Sequence of chain 3.D:
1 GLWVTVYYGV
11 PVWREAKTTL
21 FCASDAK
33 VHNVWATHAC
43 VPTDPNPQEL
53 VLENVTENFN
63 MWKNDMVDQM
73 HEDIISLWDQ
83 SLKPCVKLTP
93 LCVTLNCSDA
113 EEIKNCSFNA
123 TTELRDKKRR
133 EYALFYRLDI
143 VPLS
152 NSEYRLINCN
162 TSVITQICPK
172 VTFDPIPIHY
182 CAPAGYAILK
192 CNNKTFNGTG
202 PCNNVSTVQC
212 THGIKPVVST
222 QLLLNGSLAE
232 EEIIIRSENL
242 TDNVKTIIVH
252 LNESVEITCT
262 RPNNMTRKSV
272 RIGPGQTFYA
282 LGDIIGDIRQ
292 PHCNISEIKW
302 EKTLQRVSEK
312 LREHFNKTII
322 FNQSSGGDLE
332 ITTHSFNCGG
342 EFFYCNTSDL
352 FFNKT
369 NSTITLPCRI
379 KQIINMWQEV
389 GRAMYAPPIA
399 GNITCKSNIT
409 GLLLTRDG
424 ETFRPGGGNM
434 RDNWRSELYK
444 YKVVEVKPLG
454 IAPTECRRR

A protein and the small-molecule ligand that binds it are described below.
Small molecule (SMILES): CC(=O)N[C@@H]1[C@@H](O)[C@H](O)[C@@H](CO)O[C@H]1O

Binding-site contacts:
Ligand atom C8 contacts residue ASN121 of chain 3.D at 4.0 Å.
Ligand atom O7 contacts residue ASN121 of chain 3.D at 3.2 Å (h-bond).
Ligand atom O7 contacts residue NAG1 of chain 3.T at 4.4 Å.
Ligand atom C8 contacts residue NAG1 of chain 3.T at 4.4 Å.
Ligand atom C3 contacts residue ASN121 of chain 3.D at 3.8 Å.
Ligand atom N2 contacts residue ASN121 of chain 3.D at 2.9 Å (h-bond).
Ligand atom N2 contacts residue NAG1 of chain 3.T at 4.4 Å.
Ligand atom C4 contacts residue ASN121 of chain 3.D at 4.3 Å.
Ligand atom C8 contacts residue SER119 of chain 3.D at 3.9 Å.
Ligand atom C2 contacts residue ASN121 of chain 3.D at 2.5 Å.
Ligand atom C8 contacts residue PHE120 of chain 3.D at 3.9 Å (hydrophobic).
Ligand atom O5 contacts residue ASN121 of chain 3.D at 2.4 Å (h-bond).
Ligand atom O3 contacts residue NAG1 of chain 3.T at 3.6 Å.
Ligand atom C5 contacts residue ASN121 of chain 3.D at 3.7 Å.
Ligand atom C7 contacts residue NAG1 of chain 3.T at 4.2 Å.
Ligand atom C1 contacts residue ASN121 of chain 3.D at 1.4 Å.
Ligand atom C8 contacts residue ASN98 of chain 3.D at 4.0 Å.
Ligand atom C7 contacts residue ASN121 of chain 3.D at 3.2 Å.